Sequence of chain 1.E:
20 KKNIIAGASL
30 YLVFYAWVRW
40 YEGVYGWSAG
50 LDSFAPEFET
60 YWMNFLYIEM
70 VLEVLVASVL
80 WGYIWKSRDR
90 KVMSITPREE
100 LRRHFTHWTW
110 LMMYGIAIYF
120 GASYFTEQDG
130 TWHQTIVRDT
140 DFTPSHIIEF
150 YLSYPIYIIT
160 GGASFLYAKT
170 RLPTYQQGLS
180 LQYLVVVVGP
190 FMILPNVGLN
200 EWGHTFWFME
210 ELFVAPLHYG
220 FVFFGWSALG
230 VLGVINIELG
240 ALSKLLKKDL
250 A

A small-molecule ligand and the protein it binds are described below.
Small molecule (SMILES): CCCCCC(=O)OC[C@H](COP(=O)(O)OCC[N+](C)(C)C)OC(=O)CCCCC

Binding-site contacts:
Ligand atom OAF contacts residue ILE24 of chain 1.E at 3.2 Å.
Ligand atom OAG contacts residue TYR166 of chain 1.E at 4.2 Å.
Ligand atom CAC contacts residue LYS85 of chain 1.E at 3.9 Å.
Ligand atom CAT contacts residue ILE24 of chain 1.E at 3.8 Å (hydrophobic).
Ligand atom OAW contacts residue TYR166 of chain 1.E at 4.1 Å.
Ligand atom OAG contacts residue TRP109 of chain 1.E at 4.2 Å.
Ligand atom CBB contacts residue TRP109 of chain 1.E at 3.8 Å (hydrophobic).
Ligand atom OAX contacts residue THR105 of chain 1.E at 3.3 Å.
Ligand atom CAQ contacts residue TRP109 of chain 1.E at 3.3 Å (hydrophobic).
Ligand atom CBB contacts residue THR105 of chain 1.E at 4.0 Å.
Ligand atom CAZ contacts residue ILE24 of chain 1.E at 4.3 Å (hydrophobic).
Ligand atom CAP contacts residue LYS85 of chain 1.E at 4.0 Å.
Ligand atom CAT contacts residue TRP109 of chain 1.E at 4.0 Å (hydrophobic).
Ligand atom OAV contacts residue TRP109 of chain 1.E at 3.1 Å (h-bond).
Ligand atom CAN contacts residue ILE24 of chain 1.E at 4.0 Å (hydrophobic).
Ligand atom CAR contacts residue TYR82 of chain 1.E at 3.9 Å (hydrophobic).
Ligand atom OAY contacts residue TRP109 of chain 1.E at 4.2 Å.
Ligand atom CAA contacts residue TYR30 of chain 1.E at 4.2 Å (hydrophobic).
Ligand atom OAF contacts residue THR108 of chain 1.E at 3.4 Å.
Ligand atom CBA contacts residue TRP109 of chain 1.E at 4.4 Å (hydrophobic).
Ligand atom CAP contacts residue TYR166 of chain 1.E at 4.1 Å (hydrophobic).
Ligand atom CAL contacts residue MET112 of chain 1.E at 4.1 Å (hydrophobic).
Ligand atom CAK contacts residue LEU79 of chain 1.E at 3.8 Å (hydrophobic).
Ligand atom OAI contacts residue TYR166 of chain 1.E at 3.6 Å.
Ligand atom OAI contacts residue ARG102 of chain 1.E at 3.4 Å (salt-bridge).
Ligand atom PBD contacts residue THR105 of chain 1.E at 4.3 Å.
Ligand atom CAT contacts residue THR105 of chain 1.E at 4.0 Å.
Ligand atom OAV contacts residue THR105 of chain 1.E at 4.2 Å.
Ligand atom OAI contacts residue THR105 of chain 1.E at 3.7 Å.
Ligand atom CAE contacts residue ARG89 of chain 1.E at 4.2 Å.
Ligand atom OAV contacts residue THR108 of chain 1.E at 4.3 Å.
Ligand atom CBA contacts residue TYR82 of chain 1.E at 4.2 Å (hydrophobic).
Ligand atom OAX contacts residue TYR166 of chain 1.E at 4.0 Å.
Ligand atom CAZ contacts residue THR108 of chain 1.E at 3.9 Å.
Ligand atom OAG contacts residue TYR82 of chain 1.E at 4.0 Å.
Ligand atom CAN contacts residue TRP109 of chain 1.E at 4.4 Å (hydrophobic).
Ligand atom CAL contacts residue TRP109 of chain 1.E at 3.9 Å (hydrophobic).
Ligand atom CAZ contacts residue TRP109 of chain 1.E at 3.9 Å (hydrophobic).
Ligand atom CAU contacts residue THR105 of chain 1.E at 4.2 Å.
Ligand atom CAE contacts residue LYS85 of chain 1.E at 3.9 Å.